Binding-site contacts:
Ligand atom C3 contacts residue ASN62 of chain 1.E at 3.8 Å.
Ligand atom C8 contacts residue PRO59 of chain 1.E at 4.0 Å (hydrophobic).
Ligand atom N2 contacts residue PRO60 of chain 1.E at 3.8 Å.
Ligand atom C5 contacts residue ASN62 of chain 1.E at 3.7 Å.
Ligand atom C7 contacts residue ASN62 of chain 1.E at 3.5 Å.
Ligand atom C7 contacts residue PRO60 of chain 1.E at 4.4 Å (hydrophobic).
Ligand atom C1 contacts residue ASN62 of chain 1.E at 1.4 Å.
Ligand atom C4 contacts residue ASN62 of chain 1.E at 4.2 Å.
Ligand atom C2 contacts residue ASN62 of chain 1.E at 2.5 Å.
Ligand atom C8 contacts residue ASN55 of chain 1.E at 3.9 Å.
Ligand atom N2 contacts residue PRO59 of chain 1.E at 3.9 Å.
Ligand atom C3 contacts residue PRO59 of chain 1.E at 4.3 Å (hydrophobic).
Ligand atom O5 contacts residue ASN62 of chain 1.E at 2.4 Å (h-bond).
Ligand atom C8 contacts residue PRO60 of chain 1.E at 4.1 Å (hydrophobic).
Ligand atom N2 contacts residue ASN62 of chain 1.E at 2.9 Å (h-bond).
Ligand atom C1 contacts residue PRO60 of chain 1.E at 4.4 Å (hydrophobic).
Ligand atom O7 contacts residue ASN62 of chain 1.E at 3.6 Å.
Ligand atom O3 contacts residue PRO59 of chain 1.E at 4.3 Å.

The small molecule below binds the protein below.
Small molecule (SMILES): CC(=O)N[C@H]1[C@H](O[C@H]2[C@H](O)[C@@H](NC(C)=O)CO[C@@H]2CO)O[C@H](CO)[C@@H](O[C@@H]2O[C@H](CO)[C@@H](O)[C@H](O)[C@@H]2O)[C@@H]1O

Sequence of chain 1.E:
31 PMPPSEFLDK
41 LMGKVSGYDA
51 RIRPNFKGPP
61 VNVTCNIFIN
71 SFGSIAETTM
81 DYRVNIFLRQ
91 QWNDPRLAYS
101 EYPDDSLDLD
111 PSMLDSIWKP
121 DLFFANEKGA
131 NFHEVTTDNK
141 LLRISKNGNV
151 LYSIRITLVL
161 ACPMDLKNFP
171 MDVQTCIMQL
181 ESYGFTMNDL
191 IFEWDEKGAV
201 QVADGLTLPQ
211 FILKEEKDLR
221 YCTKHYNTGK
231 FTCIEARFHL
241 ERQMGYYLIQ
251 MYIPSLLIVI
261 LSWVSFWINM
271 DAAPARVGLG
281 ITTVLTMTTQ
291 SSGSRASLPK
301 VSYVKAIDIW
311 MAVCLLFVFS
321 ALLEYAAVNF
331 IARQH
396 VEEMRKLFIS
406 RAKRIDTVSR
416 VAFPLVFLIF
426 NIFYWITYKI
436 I